This small molecule binds to this protein.
Small molecule (SMILES): O=C(CN1CCCCC1)Nc1ccc2c(c1)OCO2

Binding-site contacts:
Ligand atom C11 contacts residue THR222 of chain 1.A at 3.3 Å.
Ligand atom C1 contacts residue LEU125 of chain 1.A at 4.1 Å (hydrophobic).
Ligand atom C18 contacts residue ILE302 of chain 1.A at 3.8 Å (hydrophobic).
Ligand atom C7 contacts residue GLY221 of chain 1.A at 3.4 Å.
Ligand atom O19 contacts residue ILE217 of chain 1.A at 3.5 Å.
Ligand atom C3 contacts residue GLY221 of chain 1.A at 3.9 Å.
Ligand atom C13 contacts residue ILE304 of chain 1.A at 3.7 Å (hydrophobic).
Ligand atom C1 contacts residue PHE116 of chain 1.A at 3.9 Å (hydrophobic).
Ligand atom C6 contacts residue ASP81 of chain 1.A at 3.1 Å.
Ligand atom N4 contacts residue GLY221 of chain 1.A at 3.6 Å.
Ligand atom C15 contacts residue ILE217 of chain 1.A at 4.1 Å (hydrophobic).
Ligand atom N10 contacts residue THR222 of chain 1.A at 3.1 Å (h-bond).
Ligand atom O19 contacts residue PHE194 of chain 1.A at 3.6 Å.
Ligand atom C3 contacts residue ASP81 of chain 1.A at 4.1 Å.
Ligand atom C12 contacts residue GLY80 of chain 1.A at 3.5 Å.
Ligand atom C15 contacts residue ASP219 of chain 1.A at 2.8 Å.
Ligand atom C2 contacts residue TYR79 of chain 1.A at 3.5 Å (hydrophobic).
Ligand atom C16 contacts residue THR222 of chain 1.A at 3.0 Å.
Ligand atom C5 contacts residue GLY221 of chain 1.A at 3.3 Å.
Ligand atom C2 contacts residue LEU125 of chain 1.A at 3.7 Å (hydrophobic).
Ligand atom C8 contacts residue ASP81 of chain 1.A at 3.7 Å.
Ligand atom O9 contacts residue ASP81 of chain 1.A at 2.9 Å (salt-bridge).
Ligand atom C12 contacts residue ILE304 of chain 1.A at 3.7 Å (hydrophobic).
Ligand atom O9 contacts residue TYR79 of chain 1.A at 3.5 Å.
Ligand atom C8 contacts residue THR222 of chain 1.A at 3.8 Å.
Ligand atom C15 contacts residue THR222 of chain 1.A at 3.9 Å.
Ligand atom N4 contacts residue ASP81 of chain 1.A at 3.0 Å (salt-bridge).
Ligand atom C14 contacts residue ASP219 of chain 1.A at 4.0 Å.
Ligand atom C14 contacts residue ILE304 of chain 1.A at 4.0 Å (hydrophobic).
Ligand atom C16 contacts residue ASP219 of chain 1.A at 2.8 Å.
Ligand atom C7 contacts residue THR222 of chain 1.A at 3.5 Å.
Ligand atom C3 contacts residue TYR79 of chain 1.A at 3.8 Å (hydrophobic).
Ligand atom C14 contacts residue ILE217 of chain 1.A at 4.0 Å (hydrophobic).
Ligand atom C7 contacts residue ASP81 of chain 1.A at 3.7 Å.
Ligand atom O17 contacts residue ILE300 of chain 1.A at 4.1 Å.
Ligand atom C11 contacts residue ILE304 of chain 1.A at 3.9 Å (hydrophobic).
Ligand atom C13 contacts residue GLY80 of chain 1.A at 4.1 Å.
Ligand atom C11 contacts residue ASP219 of chain 1.A at 4.0 Å.
Ligand atom O9 contacts residue GLY80 of chain 1.A at 3.3 Å (h-bond).
Ligand atom C5 contacts residue ASP81 of chain 1.A at 3.0 Å.

Sequence of chain 1.A:
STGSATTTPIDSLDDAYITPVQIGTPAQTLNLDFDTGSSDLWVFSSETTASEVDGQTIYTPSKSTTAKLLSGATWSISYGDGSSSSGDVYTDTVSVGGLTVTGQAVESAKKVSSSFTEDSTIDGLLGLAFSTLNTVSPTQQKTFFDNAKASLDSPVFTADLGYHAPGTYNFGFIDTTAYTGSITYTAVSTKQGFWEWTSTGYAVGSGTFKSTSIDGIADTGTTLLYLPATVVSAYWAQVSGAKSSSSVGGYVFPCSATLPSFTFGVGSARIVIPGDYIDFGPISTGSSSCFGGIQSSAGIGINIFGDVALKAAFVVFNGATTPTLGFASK